Binding-site contacts:
Ligand atom C2 contacts residue ASN167 of chain 1.E at 2.5 Å.
Ligand atom O5 contacts residue ILE164 of chain 1.E at 4.5 Å.
Ligand atom C1 contacts residue ILE164 of chain 1.E at 4.5 Å (hydrophobic).
Ligand atom C1 contacts residue ASN167 of chain 1.E at 1.4 Å.
Ligand atom C4 contacts residue ASN167 of chain 1.E at 4.2 Å.
Ligand atom O5 contacts residue ASN167 of chain 1.E at 2.4 Å (h-bond).
Ligand atom C8 contacts residue ASN167 of chain 1.E at 4.3 Å.
Ligand atom C8 contacts residue THR168 of chain 1.E at 4.4 Å.
Ligand atom C6 contacts residue VAL144 of chain 1.E at 4.3 Å (hydrophobic).
Ligand atom C3 contacts residue ASN167 of chain 1.E at 3.8 Å.
Ligand atom C7 contacts residue ASN167 of chain 1.E at 3.2 Å.
Ligand atom O7 contacts residue ASN167 of chain 1.E at 3.2 Å (h-bond).
Ligand atom N2 contacts residue THR168 of chain 1.E at 4.4 Å.
Ligand atom C5 contacts residue ASN167 of chain 1.E at 3.7 Å.
Ligand atom N2 contacts residue ASN167 of chain 1.E at 2.9 Å (h-bond).
Ligand atom O5 contacts residue ARG162 of chain 1.E at 4.4 Å.

Sequence of chain 1.E:
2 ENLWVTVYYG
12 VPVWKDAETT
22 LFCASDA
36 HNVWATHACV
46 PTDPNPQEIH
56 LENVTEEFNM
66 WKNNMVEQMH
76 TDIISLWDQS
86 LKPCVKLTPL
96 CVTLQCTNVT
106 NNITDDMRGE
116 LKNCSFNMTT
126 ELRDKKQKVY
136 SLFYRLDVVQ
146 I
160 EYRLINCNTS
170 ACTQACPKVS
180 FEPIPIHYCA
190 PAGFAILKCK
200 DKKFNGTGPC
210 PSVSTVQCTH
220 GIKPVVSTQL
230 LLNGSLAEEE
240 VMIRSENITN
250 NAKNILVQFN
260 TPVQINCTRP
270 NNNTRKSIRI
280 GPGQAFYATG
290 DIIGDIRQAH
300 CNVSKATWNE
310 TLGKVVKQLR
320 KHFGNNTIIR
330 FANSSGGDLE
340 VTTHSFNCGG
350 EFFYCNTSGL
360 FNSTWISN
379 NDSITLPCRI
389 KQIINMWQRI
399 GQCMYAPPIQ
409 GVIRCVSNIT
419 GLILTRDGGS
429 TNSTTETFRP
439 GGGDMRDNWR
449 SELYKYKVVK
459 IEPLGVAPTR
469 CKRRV

The protein below binds the small molecule below.
Small molecule (SMILES): CC(=O)N[C@@H]1[C@@H](O)[C@H](O)[C@@H](CO)O[C@H]1O